The small molecule below binds the protein below.
Small molecule (SMILES): Cc1ccc(C(=O)Nc2ccc(CN3CCN(C)CC3)c(C(F)(F)F)c2)cc1C#Cc1cnc2cccnn12

Binding-site contacts:
Ligand atom C15 contacts residue GLY187 of chain 1.B at 0.9 Å.
Ligand atom F1 contacts residue LEU158 of chain 1.B at 3.3 Å.
Ligand atom C23 contacts residue ILE164 of chain 1.B at 3.1 Å (hydrophobic).
Ligand atom N4 contacts residue HIS165 of chain 1.B at 3.0 Å (h-bond).
Ligand atom C17 contacts residue GLY187 of chain 1.B at 2.3 Å.
Ligand atom C6 contacts residue VAL105 of chain 1.B at 3.4 Å (hydrophobic).
Ligand atom C22 contacts residue HIS165 of chain 1.B at 3.1 Å.
Ligand atom C14 contacts residue GLY187 of chain 1.B at 2.2 Å.
Ligand atom C2 contacts residue LEU174 of chain 1.B at 3.4 Å (hydrophobic).
Ligand atom C13 contacts residue GLU75 of chain 1.B at 3.4 Å.
Ligand atom N1 contacts residue ALA108 of chain 1.B at 2.8 Å (h-bond).
Ligand atom C21 contacts residue GLY187 of chain 1.B at 3.0 Å.
Ligand atom O1 contacts residue ASP185 of chain 1.B at 2.9 Å (salt-bridge).
Ligand atom O1 contacts residue ALA184 of chain 1.B at 3.2 Å.
Ligand atom N3 contacts residue LEU188 of chain 1.B at 3.3 Å (h-bond).
Ligand atom C20 contacts residue GLY187 of chain 1.B at 1.7 Å.
Ligand atom C8 contacts residue GLU75 of chain 1.B at 3.1 Å.
Ligand atom N3 contacts residue GLY187 of chain 1.B at 2.2 Å (h-bond).
Ligand atom C11 contacts residue LYS58 of chain 1.B at 3.4 Å.
Ligand atom C24 contacts residue CYS163 of chain 1.B at 3.3 Å (hydrophobic).
Ligand atom C81 contacts residue ALA108 of chain 1.B at 3.4 Å (hydrophobic).
Ligand atom C22 contacts residue LEU188 of chain 1.B at 3.1 Å (hydrophobic).
Ligand atom C21 contacts residue HIS165 of chain 1.B at 3.5 Å.
Ligand atom C16 contacts residue GLY187 of chain 1.B at 0.9 Å.
Ligand atom C18 contacts residue GLY187 of chain 1.B at 3.0 Å.
Ligand atom C24 contacts residue ILE164 of chain 1.B at 3.4 Å (hydrophobic).
Ligand atom C13 contacts residue GLY187 of chain 1.B at 3.0 Å.
Ligand atom C15 contacts residue LEU188 of chain 1.B at 2.4 Å (hydrophobic).
Ligand atom C25 contacts residue ARG166 of chain 1.B at 3.3 Å.
Ligand atom C25 contacts residue LEU188 of chain 1.B at 3.5 Å (hydrophobic).
Ligand atom C7 contacts residue LYS58 of chain 1.B at 3.5 Å.
Ligand atom F2 contacts residue ILE183 of chain 1.B at 3.0 Å.
Ligand atom C1 contacts residue GLU106 of chain 1.B at 3.1 Å.
Ligand atom C14 contacts residue GLU75 of chain 1.B at 3.1 Å.
Ligand atom C14 contacts residue LEU188 of chain 1.B at 2.9 Å (hydrophobic).
Ligand atom C24 contacts residue GLY187 of chain 1.B at 3.5 Å.
Ligand atom F3 contacts residue HIS165 of chain 1.B at 3.4 Å.
Ligand atom N4 contacts residue ILE164 of chain 1.B at 3.1 Å (h-bond).
Ligand atom C5 contacts residue VAL105 of chain 1.B at 3.4 Å (hydrophobic).
Ligand atom N2 contacts residue GLU75 of chain 1.B at 2.9 Å (salt-bridge).

Sequence of chain 1.B:
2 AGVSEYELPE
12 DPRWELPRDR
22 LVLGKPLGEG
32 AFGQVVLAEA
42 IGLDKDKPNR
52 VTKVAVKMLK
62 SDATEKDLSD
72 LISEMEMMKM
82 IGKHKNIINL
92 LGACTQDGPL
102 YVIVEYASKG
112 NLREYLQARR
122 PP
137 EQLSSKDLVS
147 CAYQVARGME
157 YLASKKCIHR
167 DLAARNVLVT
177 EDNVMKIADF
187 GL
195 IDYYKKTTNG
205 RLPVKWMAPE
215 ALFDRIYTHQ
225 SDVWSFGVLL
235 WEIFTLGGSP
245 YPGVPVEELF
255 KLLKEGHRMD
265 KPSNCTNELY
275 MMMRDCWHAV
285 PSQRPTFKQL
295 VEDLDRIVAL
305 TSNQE